Sequence of chain 2.A:
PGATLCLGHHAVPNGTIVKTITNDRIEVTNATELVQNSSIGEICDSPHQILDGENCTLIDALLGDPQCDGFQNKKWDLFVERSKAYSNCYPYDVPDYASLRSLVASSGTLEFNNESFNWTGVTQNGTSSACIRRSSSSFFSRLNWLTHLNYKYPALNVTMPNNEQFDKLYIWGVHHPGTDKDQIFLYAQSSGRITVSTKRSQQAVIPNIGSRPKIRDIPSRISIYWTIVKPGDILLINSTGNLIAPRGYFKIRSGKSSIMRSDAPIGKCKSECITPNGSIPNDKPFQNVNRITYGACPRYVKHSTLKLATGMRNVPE

Binding-site contacts:
Ligand atom N2 contacts residue GLN126 of chain 2.A at 4.5 Å.
Ligand atom C3 contacts residue ASN127 of chain 2.A at 3.8 Å.
Ligand atom C6 contacts residue ARG249 of chain 2.A at 3.8 Å.
Ligand atom C1 contacts residue ASN127 of chain 2.A at 1.4 Å.
Ligand atom C5 contacts residue ARG249 of chain 2.A at 3.9 Å.
Ligand atom C5 contacts residue ASN127 of chain 2.A at 3.6 Å.
Ligand atom C7 contacts residue ASN127 of chain 2.A at 3.5 Å.
Ligand atom O5 contacts residue ASN127 of chain 2.A at 2.3 Å (h-bond).
Ligand atom C8 contacts residue GLN126 of chain 2.A at 3.9 Å.
Ligand atom C4 contacts residue ASN127 of chain 2.A at 4.2 Å.
Ligand atom N2 contacts residue ASN127 of chain 2.A at 3.1 Å (h-bond).
Ligand atom C7 contacts residue GLN126 of chain 2.A at 4.2 Å.
Ligand atom O7 contacts residue ASN127 of chain 2.A at 3.5 Å (h-bond).
Ligand atom C1 contacts residue ARG249 of chain 2.A at 4.3 Å.
Ligand atom O5 contacts residue ARG249 of chain 2.A at 3.9 Å.
Ligand atom C2 contacts residue ASN127 of chain 2.A at 2.5 Å.

A protein and the small-molecule ligand that binds it are described below.
Small molecule (SMILES): CC(=O)N[C@@H]1[C@@H](O)[C@H](O)[C@@H](CO)O[C@H]1O